The protein below binds the small molecule below.
Small molecule (SMILES): CC(=O)N[C@@H]1[C@@H](O)[C@H](O)[C@@H](CO)O[C@H]1O

Sequence of chain 1.B:
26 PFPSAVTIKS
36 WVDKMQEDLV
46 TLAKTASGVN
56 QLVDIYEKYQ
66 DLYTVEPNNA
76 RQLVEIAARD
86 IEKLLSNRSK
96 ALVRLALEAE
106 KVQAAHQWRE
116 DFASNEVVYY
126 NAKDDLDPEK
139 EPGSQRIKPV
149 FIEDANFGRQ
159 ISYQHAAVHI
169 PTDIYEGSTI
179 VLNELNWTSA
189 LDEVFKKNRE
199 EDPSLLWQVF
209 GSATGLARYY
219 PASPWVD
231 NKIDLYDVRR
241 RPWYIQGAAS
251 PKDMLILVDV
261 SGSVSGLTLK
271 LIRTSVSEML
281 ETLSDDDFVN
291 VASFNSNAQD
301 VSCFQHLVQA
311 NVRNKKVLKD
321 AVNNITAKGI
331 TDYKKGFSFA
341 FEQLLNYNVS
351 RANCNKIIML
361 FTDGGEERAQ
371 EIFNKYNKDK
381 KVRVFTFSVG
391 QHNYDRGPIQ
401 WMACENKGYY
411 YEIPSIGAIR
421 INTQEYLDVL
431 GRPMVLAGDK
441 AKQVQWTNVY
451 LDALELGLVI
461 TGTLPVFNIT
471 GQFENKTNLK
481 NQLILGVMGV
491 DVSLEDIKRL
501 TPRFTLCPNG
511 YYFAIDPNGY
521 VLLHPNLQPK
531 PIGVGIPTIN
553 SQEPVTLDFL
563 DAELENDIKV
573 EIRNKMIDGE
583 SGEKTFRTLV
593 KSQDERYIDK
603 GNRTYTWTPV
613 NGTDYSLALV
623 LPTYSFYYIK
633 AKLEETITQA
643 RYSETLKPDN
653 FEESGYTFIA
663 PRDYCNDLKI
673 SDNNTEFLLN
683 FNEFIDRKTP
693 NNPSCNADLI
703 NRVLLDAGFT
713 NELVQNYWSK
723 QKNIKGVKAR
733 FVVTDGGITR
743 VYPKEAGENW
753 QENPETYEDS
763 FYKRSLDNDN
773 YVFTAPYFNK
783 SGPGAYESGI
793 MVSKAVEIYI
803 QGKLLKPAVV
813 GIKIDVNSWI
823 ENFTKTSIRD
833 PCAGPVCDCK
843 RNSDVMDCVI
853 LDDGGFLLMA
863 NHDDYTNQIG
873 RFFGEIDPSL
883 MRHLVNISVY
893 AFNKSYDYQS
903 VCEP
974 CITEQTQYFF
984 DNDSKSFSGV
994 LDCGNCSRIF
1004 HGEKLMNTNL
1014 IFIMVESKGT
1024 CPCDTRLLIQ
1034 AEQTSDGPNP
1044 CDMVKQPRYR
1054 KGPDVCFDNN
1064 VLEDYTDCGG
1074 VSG

Binding-site contacts:
Ligand atom C2 contacts residue ASN92 of chain 1.B at 2.5 Å.
Ligand atom C8 contacts residue ASN92 of chain 1.B at 3.9 Å.
Ligand atom N2 contacts residue ASN92 of chain 1.B at 2.9 Å (h-bond).
Ligand atom C6 contacts residue GLU199 of chain 1.B at 4.1 Å.
Ligand atom C1 contacts residue ASN92 of chain 1.B at 1.5 Å.
Ligand atom C8 contacts residue LEU89 of chain 1.B at 3.8 Å (hydrophobic).
Ligand atom O6 contacts residue ASN92 of chain 1.B at 3.7 Å.
Ligand atom C7 contacts residue ASN92 of chain 1.B at 3.7 Å.
Ligand atom O5 contacts residue ASP200 of chain 1.B at 4.1 Å.
Ligand atom O6 contacts residue GLU199 of chain 1.B at 3.8 Å.
Ligand atom N2 contacts residue LYS88 of chain 1.B at 3.5 Å.
Ligand atom O5 contacts residue ASN92 of chain 1.B at 2.3 Å (h-bond).
Ligand atom O7 contacts residue LEU89 of chain 1.B at 3.9 Å.
Ligand atom C7 contacts residue LYS88 of chain 1.B at 4.1 Å.
Ligand atom C5 contacts residue ASN92 of chain 1.B at 3.6 Å.
Ligand atom O7 contacts residue LYS88 of chain 1.B at 3.9 Å.
Ligand atom O7 contacts residue ASP85 of chain 1.B at 4.0 Å.
Ligand atom C4 contacts residue ASN92 of chain 1.B at 4.2 Å.
Ligand atom C3 contacts residue ASN92 of chain 1.B at 3.8 Å.
Ligand atom C1 contacts residue ASP200 of chain 1.B at 4.5 Å.
Ligand atom C1 contacts residue LYS88 of chain 1.B at 4.5 Å.
Ligand atom C7 contacts residue LEU89 of chain 1.B at 4.3 Å (hydrophobic).
Ligand atom C2 contacts residue LYS88 of chain 1.B at 4.4 Å.
Ligand atom O7 contacts residue LEU500 of chain 1.B at 4.4 Å.